Binding-site contacts:
Ligand atom C4 contacts residue DGT1 of chain 1.D at 3.4 Å.
Ligand atom C2' contacts residue DGT1 of chain 1.D at 3.3 Å.
Ligand atom P contacts residue ALA803 of chain 1.A at 3.7 Å.
Ligand atom P contacts residue TYR811 of chain 1.A at 3.5 Å.
Ligand atom OP2 contacts residue TYR811 of chain 1.A at 3.5 Å (h-bond).
Ligand atom O2 contacts residue ARG746 of chain 1.A at 3.5 Å (salt-bridge).
Ligand atom OP1 contacts residue LYS740 of chain 1.A at 3.6 Å.
Ligand atom C3' contacts residue ASP667 of chain 1.A at 3.5 Å.
Ligand atom O3' contacts residue LYS814 of chain 1.A at 3.2 Å (salt-bridge).
Ligand atom OP1 contacts residue LYS814 of chain 1.A at 3.7 Å.
Ligand atom C3' contacts residue DGT1 of chain 1.D at 3.6 Å.
Ligand atom OP1 contacts residue ARG747 of chain 1.A at 2.9 Å (salt-bridge).
Ligand atom OP1 contacts residue LYS740 of chain 1.A at 3.9 Å.
Ligand atom O3' contacts residue ARG746 of chain 1.A at 4.0 Å.
Ligand atom OP2 contacts residue THR805 of chain 1.A at 2.7 Å (h-bond).
Ligand atom C2' contacts residue ASP667 of chain 1.A at 3.7 Å.
Ligand atom OP1 contacts residue LYS802 of chain 1.A at 3.5 Å.
Ligand atom C5' contacts residue ASP667 of chain 1.A at 3.9 Å.
Ligand atom C1' contacts residue ASP667 of chain 1.A at 3.5 Å.
Ligand atom P contacts residue LYS740 of chain 1.A at 3.9 Å.
Ligand atom N3 contacts residue LYS718 of chain 1.A at 3.9 Å.
Ligand atom C4' contacts residue ASP667 of chain 1.A at 3.2 Å.
Ligand atom OP1 contacts residue ALA803 of chain 1.A at 2.6 Å (h-bond).
Ligand atom OP2 contacts residue LYS740 of chain 1.A at 3.5 Å (salt-bridge).
Ligand atom O4' contacts residue ASP667 of chain 1.A at 2.6 Å (salt-bridge).
Ligand atom O5' contacts residue ASP667 of chain 1.A at 3.7 Å.
Ligand atom O4' contacts residue ARG746 of chain 1.A at 3.9 Å.
Ligand atom N4 contacts residue DGT1 of chain 1.D at 3.5 Å (h-bond).
Ligand atom OP1 contacts residue THR805 of chain 1.A at 3.9 Å.
Ligand atom P contacts residue THR805 of chain 1.A at 3.7 Å.
Ligand atom O5' contacts residue VAL745 of chain 1.A at 3.4 Å (h-bond).
Ligand atom C2 contacts residue DGT1 of chain 1.D at 3.9 Å.
Ligand atom OP1 contacts residue TYR811 of chain 1.A at 2.7 Å (h-bond).
Ligand atom OP1 contacts residue HIS819 of chain 1.A at 3.0 Å (h-bond).
Ligand atom N3 contacts residue DGT1 of chain 1.D at 3.6 Å (h-bond).
Ligand atom C2' contacts residue ASP667 of chain 1.A at 3.9 Å.
Ligand atom OP1 contacts residue ARG747 of chain 1.A at 4.0 Å.
Ligand atom C4' contacts residue LYS814 of chain 1.A at 3.9 Å.
Ligand atom OP2 contacts residue ALA803 of chain 1.A at 3.5 Å.
Ligand atom OP1 contacts residue ARG746 of chain 1.A at 3.3 Å.

Sequence of chain 1.A:
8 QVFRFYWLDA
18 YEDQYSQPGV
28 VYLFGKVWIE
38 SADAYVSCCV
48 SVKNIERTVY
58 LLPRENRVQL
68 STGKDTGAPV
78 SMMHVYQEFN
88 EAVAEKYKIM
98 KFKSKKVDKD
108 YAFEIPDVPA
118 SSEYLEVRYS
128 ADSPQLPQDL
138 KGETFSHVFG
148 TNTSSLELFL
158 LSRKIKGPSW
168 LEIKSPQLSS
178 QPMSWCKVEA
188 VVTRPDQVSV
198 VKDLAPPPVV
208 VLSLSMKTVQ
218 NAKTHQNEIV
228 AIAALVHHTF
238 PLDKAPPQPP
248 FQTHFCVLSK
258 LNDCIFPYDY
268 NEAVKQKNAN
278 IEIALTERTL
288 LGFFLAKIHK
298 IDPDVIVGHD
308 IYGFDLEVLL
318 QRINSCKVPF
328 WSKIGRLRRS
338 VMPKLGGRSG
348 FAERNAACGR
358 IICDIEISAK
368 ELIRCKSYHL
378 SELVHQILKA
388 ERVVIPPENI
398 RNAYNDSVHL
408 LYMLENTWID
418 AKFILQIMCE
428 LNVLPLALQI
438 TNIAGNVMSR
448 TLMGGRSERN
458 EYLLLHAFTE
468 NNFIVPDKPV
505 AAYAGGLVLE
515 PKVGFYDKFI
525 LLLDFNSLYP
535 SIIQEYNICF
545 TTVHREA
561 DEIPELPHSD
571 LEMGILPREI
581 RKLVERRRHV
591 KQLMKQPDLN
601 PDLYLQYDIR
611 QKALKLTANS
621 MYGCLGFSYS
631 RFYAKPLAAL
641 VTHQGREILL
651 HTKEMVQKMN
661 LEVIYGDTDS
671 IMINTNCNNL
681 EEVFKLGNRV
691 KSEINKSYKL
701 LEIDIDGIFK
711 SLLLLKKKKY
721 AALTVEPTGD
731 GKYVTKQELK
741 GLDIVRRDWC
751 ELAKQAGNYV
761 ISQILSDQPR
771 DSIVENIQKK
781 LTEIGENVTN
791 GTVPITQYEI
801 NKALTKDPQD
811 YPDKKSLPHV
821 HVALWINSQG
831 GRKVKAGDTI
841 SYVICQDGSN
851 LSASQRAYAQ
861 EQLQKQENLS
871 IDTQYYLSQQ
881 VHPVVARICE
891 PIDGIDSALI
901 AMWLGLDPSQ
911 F

The protein below binds the small molecule below.
Small molecule (SMILES): Cc1cn([C@H]2C[C@H](O[P](=O)(O)OC[C@H]3O[C@@H](n4cc(C)c(=O)[nH]c4=O)C[C@@H]3O[P](=O)(O)OC[C@H]3O[C@@H](n4cnc5c4NC=NC5N)C[C@@H]3O[P](=O)(O)OC[C@H]3O[C@@H](n4cnc5c(=O)[nH]c(N)nc54)C[C@@H]3O[P](=O)(O)OC[C@@H]3CC[C@H](n4ccc(N)nc4=O)O3)[C@@H](CO[P](=O)(O)O[C@H]3C[C@H](n4ccc(N)nc4=O)O[C@@H]3CO[P](=O)(O)O[C@H]3C[C@H](n4cnc5c4NC=NC5N)O[C@@H]3CO[P](=O)(O)O[C@H]3C[C@H](n4cnc5c4NC=NC5N)O[C@@H]3CO[P](=O)(O)O[C@H]3C[C@H](n4cnc5c(=O)[nH]c(N)nc54)O[C@@H]3COP(=O)=O)O2)c(=O)[nH]c1=O